The small molecule below binds the protein below.
Small molecule (SMILES): CC(=O)N[C@@H]1[C@@H](O)[C@H](O)[C@@H](CO)O[C@H]1O

Sequence of chain 1.D:
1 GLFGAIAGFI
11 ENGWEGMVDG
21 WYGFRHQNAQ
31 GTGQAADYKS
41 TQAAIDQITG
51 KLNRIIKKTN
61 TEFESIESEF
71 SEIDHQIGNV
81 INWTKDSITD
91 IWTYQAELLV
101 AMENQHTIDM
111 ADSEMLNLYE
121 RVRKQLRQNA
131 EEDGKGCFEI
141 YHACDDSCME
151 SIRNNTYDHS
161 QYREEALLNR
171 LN

Binding-site contacts:
Ligand atom O5 contacts residue ASN82 of chain 1.D at 2.3 Å (h-bond).
Ligand atom O7 contacts residue ASN79 of chain 1.D at 3.7 Å.
Ligand atom C7 contacts residue ASN79 of chain 1.D at 3.9 Å.
Ligand atom C8 contacts residue GLY78 of chain 1.D at 4.0 Å.
Ligand atom C5 contacts residue ASN82 of chain 1.D at 3.7 Å.
Ligand atom O7 contacts residue ASN82 of chain 1.D at 4.2 Å.
Ligand atom C3 contacts residue ASN82 of chain 1.D at 3.8 Å.
Ligand atom C8 contacts residue ASN79 of chain 1.D at 3.8 Å.
Ligand atom C8 contacts residue HIS75 of chain 1.D at 4.1 Å.
Ligand atom C7 contacts residue ASN82 of chain 1.D at 3.7 Å.
Ligand atom C4 contacts residue ASN82 of chain 1.D at 4.2 Å.
Ligand atom C1 contacts residue ASN82 of chain 1.D at 1.4 Å.
Ligand atom C2 contacts residue ASN82 of chain 1.D at 2.5 Å.
Ligand atom N2 contacts residue ASN82 of chain 1.D at 2.9 Å (h-bond).